Sequence of chain 1.B:
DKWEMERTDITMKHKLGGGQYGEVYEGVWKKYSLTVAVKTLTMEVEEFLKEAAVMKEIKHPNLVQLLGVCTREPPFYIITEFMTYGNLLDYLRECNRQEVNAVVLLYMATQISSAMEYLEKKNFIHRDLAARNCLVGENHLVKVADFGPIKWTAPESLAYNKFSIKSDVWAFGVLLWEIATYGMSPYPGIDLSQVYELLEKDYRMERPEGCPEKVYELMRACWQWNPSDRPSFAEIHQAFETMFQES

Binding-site contacts:
Ligand atom C25 contacts residue GLU63 of chain 1.B at 3.2 Å.
Ligand atom N14 contacts residue MET67 of chain 1.B at 3.5 Å (h-bond).
Ligand atom N40 contacts residue PHE159 of chain 1.B at 3.3 Å.
Ligand atom C58 contacts residue GLU63 of chain 1.B at 3.7 Å.
Ligand atom C45 contacts residue MET95 of chain 1.B at 3.0 Å (hydrophobic).
Ligand atom N14 contacts residue ASP158 of chain 1.B at 3.5 Å (salt-bridge).
Ligand atom C5 contacts residue ASP158 of chain 1.B at 3.7 Å.
Ligand atom C36 contacts residue TYR30 of chain 1.B at 3.6 Å (hydrophobic).
Ligand atom C58 contacts residue VAL66 of chain 1.B at 3.6 Å (hydrophobic).
Ligand atom N44 contacts residue PHE94 of chain 1.B at 3.6 Å.
Ligand atom O17 contacts residue VAL76 of chain 1.B at 3.1 Å.
Ligand atom O17 contacts residue ASP158 of chain 1.B at 3.3 Å (salt-bridge).
Ligand atom C11 contacts residue ASP158 of chain 1.B at 3.7 Å.
Ligand atom N14 contacts residue GLU63 of chain 1.B at 3.0 Å (salt-bridge).
Ligand atom C11 contacts residue GLU63 of chain 1.B at 3.7 Å.
Ligand atom N34 contacts residue ALA46 of chain 1.B at 3.6 Å.
Ligand atom C42 contacts residue MET95 of chain 1.B at 3.8 Å (hydrophobic).
Ligand atom C21 contacts residue THR92 of chain 1.B at 3.2 Å.
Ligand atom C9 contacts residue GLU63 of chain 1.B at 3.6 Å.
Ligand atom F3 contacts residue ILE70 of chain 1.B at 3.3 Å.
Ligand atom C23 contacts residue ILE90 of chain 1.B at 3.7 Å (hydrophobic).
Ligand atom C23 contacts residue THR92 of chain 1.B at 3.7 Å.
Ligand atom C16 contacts residue ASP158 of chain 1.B at 3.5 Å.
Ligand atom F1 contacts residue ALA157 of chain 1.B at 3.1 Å.
Ligand atom C27 contacts residue THR92 of chain 1.B at 3.5 Å.
Ligand atom N31 contacts residue THR92 of chain 1.B at 2.9 Å (h-bond).
Ligand atom C22 contacts residue THR92 of chain 1.B at 3.2 Å.
Ligand atom C55 contacts residue VAL66 of chain 1.B at 3.7 Å (hydrophobic).
Ligand atom F1 contacts residue ASP158 of chain 1.B at 3.5 Å.
Ligand atom F4 contacts residue LEU75 of chain 1.B at 3.4 Å.
Ligand atom F4 contacts residue VAL156 of chain 1.B at 3.5 Å.
Ligand atom O17 contacts residue ALA157 of chain 1.B at 3.3 Å.
Ligand atom F1 contacts residue HIS138 of chain 1.B at 3.4 Å.
Ligand atom N44 contacts residue MET95 of chain 1.B at 3.0 Å (h-bond).
Ligand atom C12 contacts residue ASP158 of chain 1.B at 3.5 Å.
Ligand atom C36 contacts residue PHE159 of chain 1.B at 3.6 Å (hydrophobic).
Ligand atom C27 contacts residue LYS48 of chain 1.B at 3.5 Å.
Ligand atom C27 contacts residue ILE90 of chain 1.B at 3.5 Å (hydrophobic).
Ligand atom C27 contacts residue ALA46 of chain 1.B at 3.4 Å (hydrophobic).
Ligand atom C38 contacts residue PHE159 of chain 1.B at 3.1 Å (hydrophobic).

The small molecule below binds the protein below.
Small molecule (SMILES): Cc1cn(-c2cc(NC(=O)c3ccc(C)c(Nc4nccc(-c5cccnc5)n4)c3)cc(C(F)(F)F)c2)cn1